A protein and the small-molecule ligand that binds it are described below.
Small molecule (SMILES): CN(C)c1nccc(-c2c[nH]c3ncccc23)n1

Binding-site contacts:
Ligand atom C10 contacts residue LEU170 of chain 1.A at 3.6 Å (hydrophobic).
Ligand atom C7 contacts residue LEU117 of chain 1.A at 4.0 Å (hydrophobic).
Ligand atom N2 contacts residue GLU115 of chain 1.A at 2.8 Å (salt-bridge).
Ligand atom N1 contacts residue LYS64 of chain 1.A at 2.9 Å (salt-bridge).
Ligand atom C contacts residue ASP183 of chain 1.A at 3.9 Å.
Ligand atom C10 contacts residue VAL49 of chain 1.A at 3.9 Å (hydrophobic).
Ligand atom C8 contacts residue LEU117 of chain 1.A at 3.8 Å (hydrophobic).
Ligand atom C7 contacts residue GLU115 of chain 1.A at 3.7 Å.
Ligand atom C7 contacts residue VAL98 of chain 1.A at 3.9 Å (hydrophobic).
Ligand atom C12 contacts residue LEU117 of chain 1.A at 3.5 Å (hydrophobic).
Ligand atom C2 contacts residue VAL182 of chain 1.A at 3.9 Å (hydrophobic).
Ligand atom N3 contacts residue MET116 of chain 1.A at 4.0 Å.
Ligand atom N3 contacts residue LEU117 of chain 1.A at 3.0 Å (h-bond).
Ligand atom C3 contacts residue GLU79 of chain 1.A at 3.8 Å.
Ligand atom C9 contacts residue LEU170 of chain 1.A at 3.9 Å (hydrophobic).
Ligand atom C3 contacts residue VAL182 of chain 1.A at 3.8 Å (hydrophobic).
Ligand atom C1 contacts residue PHE46 of chain 1.A at 3.9 Å (hydrophobic).
Ligand atom C8 contacts residue GLU115 of chain 1.A at 3.9 Å.
Ligand atom C7 contacts residue PHE114 of chain 1.A at 3.5 Å (hydrophobic).
Ligand atom N1 contacts residue ASP183 of chain 1.A at 3.9 Å.
Ligand atom C2 contacts residue LYS64 of chain 1.A at 3.9 Å.
Ligand atom C5 contacts residue VAL182 of chain 1.A at 3.9 Å (hydrophobic).
Ligand atom C11 contacts residue LEU170 of chain 1.A at 3.8 Å (hydrophobic).
Ligand atom C3 contacts residue LYS64 of chain 1.A at 3.6 Å.
Ligand atom N1 contacts residue VAL182 of chain 1.A at 3.9 Å.
Ligand atom C4 contacts residue PHE114 of chain 1.A at 3.5 Å (hydrophobic).
Ligand atom C contacts residue PHE46 of chain 1.A at 3.6 Å (hydrophobic).
Ligand atom C4 contacts residue VAL182 of chain 1.A at 3.9 Å (hydrophobic).
Ligand atom N contacts residue VAL182 of chain 1.A at 4.0 Å.
Ligand atom C10 contacts residue EDO1 of chain 1.G at 4.0 Å.
Ligand atom N2 contacts residue PHE114 of chain 1.A at 3.8 Å.
Ligand atom C1 contacts residue EDO1 of chain 1.G at 3.5 Å.
Ligand atom N2 contacts residue ALA62 of chain 1.A at 3.6 Å.
Ligand atom N3 contacts residue ALA62 of chain 1.A at 3.6 Å.
Ligand atom N2 contacts residue LEU117 of chain 1.A at 3.8 Å.
Ligand atom C3 contacts residue PHE114 of chain 1.A at 3.7 Å (hydrophobic).
Ligand atom C8 contacts residue ALA62 of chain 1.A at 3.6 Å (hydrophobic).
Ligand atom C11 contacts residue EDO1 of chain 1.G at 4.0 Å.
Ligand atom C contacts residue LYS64 of chain 1.A at 3.6 Å.
Ligand atom C12 contacts residue ILE41 of chain 1.A at 3.7 Å (hydrophobic).

Sequence of chain 1.A:
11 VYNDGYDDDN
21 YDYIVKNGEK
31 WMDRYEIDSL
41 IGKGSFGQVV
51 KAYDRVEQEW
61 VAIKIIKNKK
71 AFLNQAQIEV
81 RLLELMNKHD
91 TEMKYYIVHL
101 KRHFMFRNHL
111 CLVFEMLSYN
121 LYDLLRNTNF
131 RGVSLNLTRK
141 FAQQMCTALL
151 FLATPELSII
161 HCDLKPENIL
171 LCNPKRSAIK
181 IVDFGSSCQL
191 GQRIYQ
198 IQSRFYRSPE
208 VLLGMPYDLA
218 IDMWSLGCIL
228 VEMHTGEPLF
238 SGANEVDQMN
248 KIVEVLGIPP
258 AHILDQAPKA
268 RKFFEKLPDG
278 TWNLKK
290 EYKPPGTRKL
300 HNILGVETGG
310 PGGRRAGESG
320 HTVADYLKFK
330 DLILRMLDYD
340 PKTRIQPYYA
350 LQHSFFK